Sequence of chain 3.B:
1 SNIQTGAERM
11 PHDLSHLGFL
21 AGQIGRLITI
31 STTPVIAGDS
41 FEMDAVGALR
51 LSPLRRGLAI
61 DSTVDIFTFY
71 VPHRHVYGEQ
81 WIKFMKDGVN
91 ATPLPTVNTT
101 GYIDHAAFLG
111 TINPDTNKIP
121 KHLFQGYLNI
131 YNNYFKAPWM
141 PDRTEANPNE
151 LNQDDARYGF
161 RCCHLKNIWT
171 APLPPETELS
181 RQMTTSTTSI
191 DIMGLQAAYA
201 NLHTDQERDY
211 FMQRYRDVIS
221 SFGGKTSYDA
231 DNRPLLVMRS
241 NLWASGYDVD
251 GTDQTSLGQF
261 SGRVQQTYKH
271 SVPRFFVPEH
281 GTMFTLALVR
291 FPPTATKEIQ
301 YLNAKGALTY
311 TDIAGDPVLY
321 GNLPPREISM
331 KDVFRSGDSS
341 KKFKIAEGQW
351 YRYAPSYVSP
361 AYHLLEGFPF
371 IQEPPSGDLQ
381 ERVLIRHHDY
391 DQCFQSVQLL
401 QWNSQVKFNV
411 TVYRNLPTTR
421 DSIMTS

Sequence of chain 42.B:
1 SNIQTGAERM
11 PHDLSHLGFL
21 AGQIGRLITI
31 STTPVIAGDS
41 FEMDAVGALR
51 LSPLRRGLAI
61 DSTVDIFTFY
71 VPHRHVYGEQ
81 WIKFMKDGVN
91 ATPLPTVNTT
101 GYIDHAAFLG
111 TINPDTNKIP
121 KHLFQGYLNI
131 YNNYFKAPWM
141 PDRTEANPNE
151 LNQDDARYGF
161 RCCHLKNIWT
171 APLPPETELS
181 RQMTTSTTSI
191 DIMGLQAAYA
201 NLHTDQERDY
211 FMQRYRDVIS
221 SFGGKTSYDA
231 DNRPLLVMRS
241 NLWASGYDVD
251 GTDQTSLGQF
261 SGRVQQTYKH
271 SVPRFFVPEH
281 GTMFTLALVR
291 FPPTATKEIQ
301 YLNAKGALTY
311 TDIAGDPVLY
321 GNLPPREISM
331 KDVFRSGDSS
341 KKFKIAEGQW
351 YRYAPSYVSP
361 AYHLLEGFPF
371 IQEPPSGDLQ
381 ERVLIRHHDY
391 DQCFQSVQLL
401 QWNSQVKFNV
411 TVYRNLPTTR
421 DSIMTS

Sequence of chain 4.B:
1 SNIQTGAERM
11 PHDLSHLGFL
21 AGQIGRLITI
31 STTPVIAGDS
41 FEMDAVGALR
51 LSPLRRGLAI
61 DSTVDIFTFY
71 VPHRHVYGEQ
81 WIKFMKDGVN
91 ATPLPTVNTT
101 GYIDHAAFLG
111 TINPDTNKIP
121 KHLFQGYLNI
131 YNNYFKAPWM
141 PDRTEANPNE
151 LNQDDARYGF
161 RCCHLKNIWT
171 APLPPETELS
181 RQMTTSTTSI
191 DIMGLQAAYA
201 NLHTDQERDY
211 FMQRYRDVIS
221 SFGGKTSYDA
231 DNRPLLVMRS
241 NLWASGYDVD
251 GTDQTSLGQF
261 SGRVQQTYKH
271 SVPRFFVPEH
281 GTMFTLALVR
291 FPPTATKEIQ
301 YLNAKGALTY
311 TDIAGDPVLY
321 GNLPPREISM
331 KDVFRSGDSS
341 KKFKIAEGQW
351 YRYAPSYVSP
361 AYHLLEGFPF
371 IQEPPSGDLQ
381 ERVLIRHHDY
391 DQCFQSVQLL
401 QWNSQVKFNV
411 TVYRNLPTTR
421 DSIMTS

The protein below binds the small molecule below.
Small molecule (SMILES): N=c1ccn([C@H]2C[C@H](O)[C@@H](CO[P](=O)(O)O[C@H]3C[C@H](n4cnc5c(N)ncnc54)O[C@@H]3CO[P](=O)(O)O[C@H]3C[C@H](n4cnc5c(N)ncnc54)O[C@@H]3CO[P](=O)(O)O[C@H]3C[C@H](n4cnc5c(N)ncnc54)O[C@@H]3COP(=O)(O)O)O2)c(=O)[nH]1

Binding-site contacts:
Ligand atom C6 contacts residue ALA7 of chain 42.B at 2.7 Å (hydrophobic).
Ligand atom C4' contacts residue THR5 of chain 42.B at 2.6 Å.
Ligand atom C5' contacts residue THR5 of chain 42.B at 3.1 Å.
Ligand atom C5 contacts residue GLY26 of chain 3.D at 3.5 Å.
Ligand atom O3' contacts residue THR5 of chain 42.B at 3.1 Å (h-bond).
Ligand atom C5 contacts residue ALA27 of chain 3.D at 2.9 Å (hydrophobic).
Ligand atom N7 contacts residue GLY26 of chain 3.D at 2.7 Å.
Ligand atom P contacts residue ARG28 of chain 3.D at 3.4 Å.
Ligand atom O4' contacts residue ARG420 of chain 4.B at 3.2 Å (salt-bridge).
Ligand atom C4' contacts residue GLY6 of chain 42.B at 3.1 Å.
Ligand atom C4' contacts residue ARG420 of chain 4.B at 3.4 Å.
Ligand atom N9 contacts residue ALA27 of chain 3.D at 3.1 Å.
Ligand atom OP1 contacts residue PHE211 of chain 3.B at 2.1 Å.
Ligand atom OP1 contacts residue ARG420 of chain 4.B at 2.4 Å (salt-bridge).
Ligand atom C3' contacts residue THR5 of chain 42.B at 3.2 Å.
Ligand atom C5' contacts residue ARG28 of chain 3.D at 2.8 Å.
Ligand atom C3' contacts residue GLY6 of chain 42.B at 3.2 Å.
Ligand atom C8 contacts residue ALA27 of chain 3.D at 2.0 Å (hydrophobic).
Ligand atom C8 contacts residue ARG28 of chain 3.D at 3.1 Å.
Ligand atom P contacts residue GLU207 of chain 3.B at 3.4 Å.
Ligand atom OP1 contacts residue THR418 of chain 4.B at 3.2 Å.
Ligand atom C5' contacts residue TYR31 of chain 3.D at 3.0 Å (hydrophobic).
Ligand atom C1' contacts residue GLY6 of chain 42.B at 2.9 Å.
Ligand atom OP1 contacts residue ARG28 of chain 3.D at 2.7 Å (salt-bridge).
Ligand atom O4' contacts residue GLY6 of chain 42.B at 2.9 Å.
Ligand atom N6 contacts residue GLY26 of chain 3.D at 3.1 Å.
Ligand atom OP2 contacts residue ARG420 of chain 4.B at 3.4 Å (salt-bridge).
Ligand atom N6 contacts residue ASP217 of chain 3.B at 2.8 Å (salt-bridge).
Ligand atom O5' contacts residue TYR31 of chain 3.D at 2.2 Å (h-bond).
Ligand atom O5' contacts residue ARG420 of chain 4.B at 2.9 Å (salt-bridge).
Ligand atom OP2 contacts residue GLU207 of chain 3.B at 2.0 Å (salt-bridge).
Ligand atom P contacts residue TYR31 of chain 3.D at 3.5 Å.
Ligand atom O3' contacts residue TYR31 of chain 3.D at 3.2 Å (h-bond).
Ligand atom O3' contacts residue ARG420 of chain 4.B at 1.7 Å (salt-bridge).
Ligand atom P contacts residue ARG420 of chain 4.B at 2.5 Å.
Ligand atom N7 contacts residue ALA27 of chain 3.D at 1.6 Å.
Ligand atom O3' contacts residue GLY6 of chain 42.B at 2.3 Å (h-bond).
Ligand atom O5' contacts residue ARG28 of chain 3.D at 3.1 Å (salt-bridge).
Ligand atom C5 contacts residue ALA7 of chain 42.B at 2.7 Å (hydrophobic).
Ligand atom N6 contacts residue ALA27 of chain 3.D at 3.2 Å (h-bond).

Sequence of chain 3.D:
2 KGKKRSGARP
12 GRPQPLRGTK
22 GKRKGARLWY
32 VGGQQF